Sequence of chain 2.C:
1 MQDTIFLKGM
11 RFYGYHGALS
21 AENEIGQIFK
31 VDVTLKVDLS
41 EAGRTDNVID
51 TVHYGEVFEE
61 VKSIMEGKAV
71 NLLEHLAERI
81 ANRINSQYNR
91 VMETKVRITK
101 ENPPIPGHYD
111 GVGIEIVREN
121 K

This protein binds this small molecule.
Small molecule (SMILES): Nc1nc2ncc([C@H](O)[C@H](O)CO)nc2c(=O)[nH]1

Binding-site contacts:
Ligand atom O11 contacts residue LEU72 of chain 2.C at 3.0 Å.
Ligand atom C3 contacts residue GLU74 of chain 2.C at 3.6 Å.
Ligand atom C3 contacts residue THR51 of chain 2.D at 3.5 Å.
Ligand atom N13 contacts residue GLU74 of chain 2.C at 3.7 Å.
Ligand atom N4 contacts residue TYR54 of chain 2.D at 3.6 Å.
Ligand atom C26 contacts residue ALA18 of chain 2.C at 3.9 Å (hydrophobic).
Ligand atom O24 contacts residue GLU22 of chain 2.C at 3.3 Å (salt-bridge).
Ligand atom C1 contacts residue GLU74 of chain 2.C at 3.4 Å.
Ligand atom O21 contacts residue ALA18 of chain 2.C at 2.8 Å (h-bond).
Ligand atom C5 contacts residue TYR54 of chain 2.D at 3.5 Å (hydrophobic).
Ligand atom O21 contacts residue ASN71 of chain 2.C at 2.7 Å (h-bond).
Ligand atom O22 contacts residue GLU22 of chain 2.C at 3.7 Å.
Ligand atom N6 contacts residue TYR54 of chain 2.D at 3.1 Å.
Ligand atom N9 contacts residue LEU72 of chain 2.C at 3.5 Å.
Ligand atom C26 contacts residue GLU22 of chain 2.C at 3.3 Å.
Ligand atom O21 contacts residue GLY17 of chain 2.C at 3.4 Å.
Ligand atom O11 contacts residue LEU73 of chain 2.C at 3.1 Å (h-bond).
Ligand atom O22 contacts residue LYS100 of chain 2.C at 2.7 Å (salt-bridge).
Ligand atom C3 contacts residue VAL52 of chain 2.D at 3.3 Å (hydrophobic).
Ligand atom C28 contacts residue TYR54 of chain 2.D at 3.3 Å (hydrophobic).
Ligand atom C26 contacts residue TYR54 of chain 2.D at 3.5 Å (hydrophobic).
Ligand atom N13 contacts residue VAL52 of chain 2.D at 3.0 Å (h-bond).
Ligand atom N2 contacts residue GLU74 of chain 2.C at 2.6 Å (salt-bridge).
Ligand atom O21 contacts residue GLU22 of chain 2.C at 4.0 Å.
Ligand atom N4 contacts residue VAL52 of chain 2.D at 2.8 Å (h-bond).
Ligand atom O24 contacts residue HIS53 of chain 2.D at 3.9 Å.
Ligand atom O22 contacts residue TYR54 of chain 2.D at 2.4 Å (h-bond).
Ligand atom N13 contacts residue LEU39 of chain 2.D at 3.9 Å.
Ligand atom C28 contacts residue PRO104 of chain 2.C at 3.5 Å (hydrophobic).
Ligand atom C16 contacts residue GLU22 of chain 2.C at 4.0 Å.
Ligand atom C26 contacts residue LYS100 of chain 2.C at 3.7 Å.
Ligand atom C7 contacts residue HIS53 of chain 2.D at 3.2 Å.
Ligand atom O11 contacts residue GLU74 of chain 2.C at 2.9 Å (salt-bridge).
Ligand atom C16 contacts residue ALA18 of chain 2.C at 3.5 Å (hydrophobic).
Ligand atom C28 contacts residue GLU22 of chain 2.C at 3.1 Å.
Ligand atom N6 contacts residue HIS53 of chain 2.D at 3.1 Å (h-bond).
Ligand atom C7 contacts residue TYR54 of chain 2.D at 3.4 Å (hydrophobic).
Ligand atom N13 contacts residue ILE5 of chain 2.D at 3.2 Å.
Ligand atom C5 contacts residue VAL52 of chain 2.D at 4.0 Å (hydrophobic).
Ligand atom N13 contacts residue THR51 of chain 2.D at 3.0 Å (h-bond).

Sequence of chain 2.D:
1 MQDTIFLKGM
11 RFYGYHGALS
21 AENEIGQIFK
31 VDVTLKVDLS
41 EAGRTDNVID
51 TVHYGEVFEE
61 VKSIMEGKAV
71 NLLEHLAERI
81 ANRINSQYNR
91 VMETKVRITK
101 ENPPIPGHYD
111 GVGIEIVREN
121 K